Binding-site contacts:
Ligand atom C7 contacts residue ASN695 of chain 1.A at 3.0 Å.
Ligand atom O5 contacts residue ASN695 of chain 1.A at 2.3 Å (h-bond).
Ligand atom C5 contacts residue ASN695 of chain 1.A at 3.6 Å.
Ligand atom O7 contacts residue ASN695 of chain 1.A at 2.6 Å (h-bond).
Ligand atom N2 contacts residue ASN695 of chain 1.A at 2.9 Å (h-bond).
Ligand atom C4 contacts residue ASN695 of chain 1.A at 4.2 Å.
Ligand atom C8 contacts residue GLY1117 of chain 1.A at 3.5 Å.
Ligand atom C3 contacts residue ASN695 of chain 1.A at 3.8 Å.
Ligand atom C2 contacts residue ASN695 of chain 1.A at 2.5 Å.
Ligand atom C8 contacts residue ASN695 of chain 1.A at 4.0 Å.
Ligand atom C1 contacts residue ASN695 of chain 1.A at 1.4 Å.

A small-molecule ligand and the protein it binds are described below.
Small molecule (SMILES): CC(=O)N[C@@H]1[C@@H](O)[C@H](O)[C@@H](CO)O[C@H]1O

Sequence of chain 1.A:
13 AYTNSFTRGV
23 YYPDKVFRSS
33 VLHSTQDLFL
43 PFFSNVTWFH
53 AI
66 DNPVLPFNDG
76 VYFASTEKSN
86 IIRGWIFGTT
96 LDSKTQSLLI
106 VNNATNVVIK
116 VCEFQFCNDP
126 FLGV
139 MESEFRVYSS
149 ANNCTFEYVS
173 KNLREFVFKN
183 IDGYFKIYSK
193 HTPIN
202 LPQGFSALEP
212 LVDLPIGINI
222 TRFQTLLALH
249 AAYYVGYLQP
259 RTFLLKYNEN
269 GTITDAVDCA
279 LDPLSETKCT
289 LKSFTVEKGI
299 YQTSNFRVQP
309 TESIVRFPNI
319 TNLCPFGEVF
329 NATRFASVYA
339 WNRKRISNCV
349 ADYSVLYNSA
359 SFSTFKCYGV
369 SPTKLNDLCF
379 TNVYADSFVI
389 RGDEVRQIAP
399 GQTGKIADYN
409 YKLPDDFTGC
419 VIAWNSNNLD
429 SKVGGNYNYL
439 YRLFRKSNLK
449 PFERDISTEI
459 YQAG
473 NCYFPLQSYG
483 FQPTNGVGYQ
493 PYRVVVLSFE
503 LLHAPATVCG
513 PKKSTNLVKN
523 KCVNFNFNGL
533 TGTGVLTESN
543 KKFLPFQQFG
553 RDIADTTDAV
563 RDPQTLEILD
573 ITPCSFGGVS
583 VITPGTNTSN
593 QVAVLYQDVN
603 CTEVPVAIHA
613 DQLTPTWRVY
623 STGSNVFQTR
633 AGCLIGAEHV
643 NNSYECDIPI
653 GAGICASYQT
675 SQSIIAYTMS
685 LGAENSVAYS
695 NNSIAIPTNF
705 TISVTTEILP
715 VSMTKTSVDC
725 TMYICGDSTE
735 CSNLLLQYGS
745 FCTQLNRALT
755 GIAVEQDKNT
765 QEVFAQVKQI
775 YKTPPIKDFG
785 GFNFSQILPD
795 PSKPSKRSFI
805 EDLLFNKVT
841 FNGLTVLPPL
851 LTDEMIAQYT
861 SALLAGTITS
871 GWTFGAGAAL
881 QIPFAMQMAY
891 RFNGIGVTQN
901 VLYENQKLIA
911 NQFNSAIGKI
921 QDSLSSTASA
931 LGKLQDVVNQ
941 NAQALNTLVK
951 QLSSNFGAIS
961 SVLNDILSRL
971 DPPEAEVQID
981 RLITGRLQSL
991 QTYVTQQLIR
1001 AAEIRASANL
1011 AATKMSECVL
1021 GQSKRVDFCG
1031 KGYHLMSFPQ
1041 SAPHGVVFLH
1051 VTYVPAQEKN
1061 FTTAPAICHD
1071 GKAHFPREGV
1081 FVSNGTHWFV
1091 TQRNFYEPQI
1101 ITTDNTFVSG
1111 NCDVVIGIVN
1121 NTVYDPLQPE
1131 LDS